Binding-site contacts:
Ligand atom C8 contacts residue ASN226 of chain 2.D at 4.4 Å.
Ligand atom C1 contacts residue ASN226 of chain 2.D at 1.4 Å.
Ligand atom C2 contacts residue ASN226 of chain 2.D at 2.4 Å.
Ligand atom N2 contacts residue ASN226 of chain 2.D at 2.9 Å (h-bond).
Ligand atom C7 contacts residue ASN226 of chain 2.D at 3.2 Å.
Ligand atom C4 contacts residue ASN226 of chain 2.D at 4.2 Å.
Ligand atom O5 contacts residue ASN226 of chain 2.D at 2.4 Å (h-bond).
Ligand atom O7 contacts residue ASN226 of chain 2.D at 3.1 Å (h-bond).
Ligand atom C5 contacts residue ASN226 of chain 2.D at 3.7 Å.
Ligand atom C3 contacts residue ASN226 of chain 2.D at 3.8 Å.

This protein binds this small molecule.
Small molecule (SMILES): CC(=O)N[C@@H]1[C@@H](O)[C@H](O)[C@@H](CO)O[C@H]1O

Sequence of chain 2.D:
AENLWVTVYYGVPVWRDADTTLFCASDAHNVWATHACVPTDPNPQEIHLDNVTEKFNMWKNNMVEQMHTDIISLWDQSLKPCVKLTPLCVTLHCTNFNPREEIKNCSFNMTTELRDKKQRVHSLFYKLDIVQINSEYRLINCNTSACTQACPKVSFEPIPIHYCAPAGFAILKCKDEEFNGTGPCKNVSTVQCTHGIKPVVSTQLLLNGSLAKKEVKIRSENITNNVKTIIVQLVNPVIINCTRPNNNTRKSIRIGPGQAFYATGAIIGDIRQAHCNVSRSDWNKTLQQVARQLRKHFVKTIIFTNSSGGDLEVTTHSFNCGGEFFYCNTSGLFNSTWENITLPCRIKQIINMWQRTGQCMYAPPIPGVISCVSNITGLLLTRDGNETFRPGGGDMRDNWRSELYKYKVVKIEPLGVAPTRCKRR